Sequence of chain 1.B:
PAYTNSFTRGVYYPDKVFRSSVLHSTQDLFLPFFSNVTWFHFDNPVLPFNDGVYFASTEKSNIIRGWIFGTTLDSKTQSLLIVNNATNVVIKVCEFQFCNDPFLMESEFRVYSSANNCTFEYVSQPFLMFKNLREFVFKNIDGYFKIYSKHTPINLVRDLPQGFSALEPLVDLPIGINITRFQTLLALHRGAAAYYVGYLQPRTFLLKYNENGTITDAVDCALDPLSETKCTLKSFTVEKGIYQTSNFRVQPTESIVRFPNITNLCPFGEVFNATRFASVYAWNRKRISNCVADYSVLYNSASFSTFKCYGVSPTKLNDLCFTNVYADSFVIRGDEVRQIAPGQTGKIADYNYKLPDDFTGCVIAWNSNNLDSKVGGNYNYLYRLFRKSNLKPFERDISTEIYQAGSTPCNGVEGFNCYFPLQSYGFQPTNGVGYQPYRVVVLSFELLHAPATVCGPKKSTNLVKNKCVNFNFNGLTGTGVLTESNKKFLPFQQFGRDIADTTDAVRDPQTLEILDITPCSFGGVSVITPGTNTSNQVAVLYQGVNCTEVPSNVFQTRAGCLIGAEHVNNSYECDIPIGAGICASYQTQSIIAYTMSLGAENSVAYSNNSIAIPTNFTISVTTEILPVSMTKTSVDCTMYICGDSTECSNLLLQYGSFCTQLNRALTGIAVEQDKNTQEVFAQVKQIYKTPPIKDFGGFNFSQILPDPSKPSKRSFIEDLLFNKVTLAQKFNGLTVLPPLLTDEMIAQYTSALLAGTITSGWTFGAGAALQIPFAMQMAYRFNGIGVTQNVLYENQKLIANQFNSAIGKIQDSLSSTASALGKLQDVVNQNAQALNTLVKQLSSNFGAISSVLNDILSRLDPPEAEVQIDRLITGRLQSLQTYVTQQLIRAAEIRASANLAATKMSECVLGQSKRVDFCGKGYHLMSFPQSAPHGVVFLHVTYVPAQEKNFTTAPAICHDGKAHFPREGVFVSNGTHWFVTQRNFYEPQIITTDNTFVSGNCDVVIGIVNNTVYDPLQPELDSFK

Binding-site contacts:
Ligand atom N2 contacts residue ASN331 of chain 1.B at 2.9 Å (h-bond).
Ligand atom C1 contacts residue ASN331 of chain 1.B at 1.4 Å.
Ligand atom N2 contacts residue GLN580 of chain 1.B at 3.1 Å (h-bond).
Ligand atom O3 contacts residue GLN580 of chain 1.B at 3.9 Å.
Ligand atom C7 contacts residue ASN331 of chain 1.B at 3.2 Å.
Ligand atom O5 contacts residue ASN331 of chain 1.B at 2.4 Å (h-bond).
Ligand atom C8 contacts residue ASN331 of chain 1.B at 4.3 Å.
Ligand atom C2 contacts residue ASN331 of chain 1.B at 2.4 Å.
Ligand atom C8 contacts residue LEU582 of chain 1.B at 3.8 Å (hydrophobic).
Ligand atom C1 contacts residue GLN580 of chain 1.B at 3.7 Å.
Ligand atom C2 contacts residue GLN580 of chain 1.B at 4.1 Å.
Ligand atom C3 contacts residue ASN331 of chain 1.B at 3.8 Å.
Ligand atom O7 contacts residue ASN331 of chain 1.B at 3.1 Å (h-bond).
Ligand atom C3 contacts residue GLN580 of chain 1.B at 4.0 Å.
Ligand atom C7 contacts residue GLN580 of chain 1.B at 3.7 Å.
Ligand atom C5 contacts residue ASN331 of chain 1.B at 3.7 Å.
Ligand atom C8 contacts residue PRO579 of chain 1.B at 3.3 Å (hydrophobic).
Ligand atom C8 contacts residue GLN580 of chain 1.B at 3.3 Å.
Ligand atom C4 contacts residue ASN331 of chain 1.B at 4.2 Å.

A small-molecule ligand and the protein it binds are described below.
Small molecule (SMILES): CC(=O)N[C@@H]1[C@@H](O)[C@H](O)[C@@H](CO)O[C@H]1O